A small-molecule ligand and the protein it binds are described below.
Small molecule (SMILES): Cc1nc(-c2ccc(OCCCCCN3CCN(c4ccnc(N)c4)C3=O)cc2)no1

Sequence of chain 6.C:
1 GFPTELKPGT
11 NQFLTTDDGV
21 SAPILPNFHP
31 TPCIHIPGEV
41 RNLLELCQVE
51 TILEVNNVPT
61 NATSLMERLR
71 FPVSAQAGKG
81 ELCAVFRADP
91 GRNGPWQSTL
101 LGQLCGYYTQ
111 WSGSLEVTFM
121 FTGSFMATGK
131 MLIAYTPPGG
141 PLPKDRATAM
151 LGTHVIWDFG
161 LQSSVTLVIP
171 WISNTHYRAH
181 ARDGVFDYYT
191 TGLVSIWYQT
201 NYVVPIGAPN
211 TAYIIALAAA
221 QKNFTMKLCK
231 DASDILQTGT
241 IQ

Binding-site contacts:
Ligand atom C15 contacts residue VAL192 of chain 10.A at 3.2 Å (hydrophobic).
Ligand atom C12 contacts residue MET195 of chain 10.A at 3.8 Å (hydrophobic).
Ligand atom N2 contacts residue TRP203 of chain 10.A at 3.9 Å.
Ligand atom C4 contacts residue TRP203 of chain 10.A at 4.0 Å (hydrophobic).
Ligand atom C9 contacts residue ILE113 of chain 10.A at 3.7 Å (hydrophobic).
Ligand atom C2 contacts residue ASP112 of chain 10.A at 2.8 Å.
Ligand atom C14 contacts residue MET195 of chain 10.A at 3.9 Å (hydrophobic).
Ligand atom O3 contacts residue ILE113 of chain 10.A at 3.0 Å (h-bond).
Ligand atom O1 contacts residue MET195 of chain 10.A at 3.2 Å.
Ligand atom C19 contacts residue ILE24 of chain 10.C at 3.5 Å (hydrophobic).
Ligand atom C7 contacts residue TYR201 of chain 10.A at 3.8 Å (hydrophobic).
Ligand atom C22 contacts residue VAL179 of chain 10.A at 3.4 Å (hydrophobic).
Ligand atom N6 contacts residue ILE24 of chain 10.C at 3.9 Å.
Ligand atom C13 contacts residue ILE111 of chain 10.A at 4.0 Å (hydrophobic).
Ligand atom C14 contacts residue PHE135 of chain 10.A at 3.7 Å (hydrophobic).
Ligand atom N6 contacts residue PHE155 of chain 10.A at 3.8 Å.
Ligand atom C7 contacts residue ASN228 of chain 10.A at 3.8 Å.
Ligand atom C14 contacts residue PHE155 of chain 10.A at 3.9 Å (hydrophobic).
Ligand atom N1 contacts residue THR114 of chain 10.A at 4.0 Å.
Ligand atom C19 contacts residue VAL192 of chain 10.A at 3.4 Å (hydrophobic).
Ligand atom N1 contacts residue ASP112 of chain 10.A at 3.9 Å.
Ligand atom O2 contacts residue PHE137 of chain 10.A at 4.0 Å.
Ligand atom N4 contacts residue TRP203 of chain 10.A at 3.6 Å (h-bond).
Ligand atom C17 contacts residue PHE135 of chain 10.A at 3.9 Å (hydrophobic).
Ligand atom C18 contacts residue PHE155 of chain 10.A at 3.9 Å (hydrophobic).
Ligand atom O2 contacts residue PHE233 of chain 10.A at 3.0 Å.
Ligand atom C8 contacts residue TYR201 of chain 10.A at 3.3 Å (hydrophobic).
Ligand atom C5 contacts residue TRP203 of chain 10.A at 3.8 Å (hydrophobic).
Ligand atom C16 contacts residue PHE135 of chain 10.A at 3.4 Å (hydrophobic).
Ligand atom C17 contacts residue PHE155 of chain 10.A at 3.7 Å (hydrophobic).
Ligand atom C16 contacts residue PHE155 of chain 10.A at 3.9 Å (hydrophobic).
Ligand atom C13 contacts residue MET195 of chain 10.A at 3.9 Å (hydrophobic).
Ligand atom O3 contacts residue ASP112 of chain 10.A at 3.6 Å.
Ligand atom N5 contacts residue PHE233 of chain 10.A at 3.2 Å.
Ligand atom C13 contacts residue PHE135 of chain 10.A at 3.4 Å (hydrophobic).
Ligand atom N5 contacts residue PHE137 of chain 10.A at 3.5 Å.
Ligand atom C15 contacts residue MET195 of chain 10.A at 3.8 Å (hydrophobic).
Ligand atom C3 contacts residue ASP112 of chain 10.A at 3.0 Å.
Ligand atom C16 contacts residue ILE111 of chain 10.A at 3.5 Å (hydrophobic).
Ligand atom C2 contacts residue THR114 of chain 10.A at 3.6 Å.

Sequence of chain 10.C:
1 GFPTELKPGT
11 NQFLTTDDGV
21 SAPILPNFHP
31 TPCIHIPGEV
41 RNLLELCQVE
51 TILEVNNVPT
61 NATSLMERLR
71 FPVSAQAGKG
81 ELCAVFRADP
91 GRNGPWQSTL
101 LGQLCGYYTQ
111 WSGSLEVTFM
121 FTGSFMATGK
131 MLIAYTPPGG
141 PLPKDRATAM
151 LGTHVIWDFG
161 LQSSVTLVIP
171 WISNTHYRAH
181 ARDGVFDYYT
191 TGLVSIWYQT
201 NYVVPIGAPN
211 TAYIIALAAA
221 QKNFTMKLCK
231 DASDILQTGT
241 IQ

Sequence of chain 10.A:
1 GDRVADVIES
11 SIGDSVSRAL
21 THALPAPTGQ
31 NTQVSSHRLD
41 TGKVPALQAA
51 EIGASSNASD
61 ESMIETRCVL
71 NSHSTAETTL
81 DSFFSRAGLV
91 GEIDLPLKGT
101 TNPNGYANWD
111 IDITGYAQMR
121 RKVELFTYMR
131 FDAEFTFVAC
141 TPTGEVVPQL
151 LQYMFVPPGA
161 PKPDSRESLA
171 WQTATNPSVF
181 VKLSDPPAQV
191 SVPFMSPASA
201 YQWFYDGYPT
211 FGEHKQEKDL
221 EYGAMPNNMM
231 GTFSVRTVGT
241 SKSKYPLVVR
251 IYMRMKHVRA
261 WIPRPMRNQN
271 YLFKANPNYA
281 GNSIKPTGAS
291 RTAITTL